Binding-site contacts:
Ligand atom O contacts residue GLU324 of chain 1.A at 2.9 Å (salt-bridge).
Ligand atom CAJ contacts residue MET839 of chain 1.A at 3.5 Å (hydrophobic).
Ligand atom CBG contacts residue ARG294 of chain 1.A at 3.3 Å.
Ligand atom OAT contacts residue HIS305 of chain 1.A at 3.0 Å (h-bond).
Ligand atom CAB contacts residue TYR385 of chain 1.A at 3.5 Å (hydrophobic).
Ligand atom FAN contacts residue THR110 of chain 1.A at 3.4 Å.
Ligand atom OAX contacts residue ALA266 of chain 1.A at 3.4 Å (h-bond).
Ligand atom NAS contacts residue GLU302 of chain 1.A at 3.0 Å (salt-bridge).
Ligand atom FAO contacts residue ALA125 of chain 1.A at 3.4 Å.
Ligand atom OAT contacts residue GLU268 of chain 1.A at 3.0 Å (salt-bridge).
Ligand atom CAK contacts residue MET839 of chain 1.A at 3.6 Å (hydrophobic).
Ligand atom CAK contacts residue GLU124 of chain 1.A at 3.3 Å.
Ligand atom C contacts residue ZN1 of chain 1.B at 2.8 Å.
Ligand atom FAN contacts residue GLU377 of chain 1.A at 3.3 Å.
Ligand atom CA contacts residue ALA266 of chain 1.A at 3.2 Å (hydrophobic).
Ligand atom CAA contacts residue TYR380 of chain 1.A at 3.5 Å (hydrophobic).
Ligand atom NAS contacts residue GLU268 of chain 1.A at 3.5 Å (salt-bridge).
Ligand atom CBG contacts residue GLY265 of chain 1.A at 3.4 Å.
Ligand atom CAH contacts residue GLU124 of chain 1.A at 3.5 Å.
Ligand atom CAD contacts residue ALA266 of chain 1.A at 3.3 Å (hydrophobic).
Ligand atom CBD contacts residue ARG294 of chain 1.A at 3.4 Å.
Ligand atom OAT contacts residue HIS301 of chain 1.A at 3.1 Å.
Ligand atom OAT contacts residue GLU302 of chain 1.A at 2.5 Å (salt-bridge).
Ligand atom FAM contacts residue GLN122 of chain 1.A at 3.3 Å.
Ligand atom FAN contacts residue GLU124 of chain 1.A at 3.5 Å.
Ligand atom OAT contacts residue ZN1 of chain 1.B at 2.2 Å.
Ligand atom FAM contacts residue THR110 of chain 1.A at 3.5 Å.
Ligand atom N contacts residue TYR385 of chain 1.A at 3.4 Å (h-bond).
Ligand atom CAI contacts residue GLU124 of chain 1.A at 3.1 Å.
Ligand atom OAX contacts residue GLY265 of chain 1.A at 2.9 Å (h-bond).
Ligand atom CAJ contacts residue GLU124 of chain 1.A at 3.0 Å.
Ligand atom FAO contacts residue GLU377 of chain 1.A at 3.5 Å.
Ligand atom CBE contacts residue ARG294 of chain 1.A at 3.5 Å.
Ligand atom NAS contacts residue ALA266 of chain 1.A at 2.9 Å (h-bond).
Ligand atom O contacts residue TYR385 of chain 1.A at 2.6 Å (h-bond).
Ligand atom O contacts residue HIS301 of chain 1.A at 3.4 Å (h-bond).
Ligand atom C contacts residue TYR385 of chain 1.A at 3.4 Å (hydrophobic).
Ligand atom NAS contacts residue ZN1 of chain 1.B at 2.9 Å.
Ligand atom O contacts residue ZN1 of chain 1.B at 2.1 Å.
Ligand atom C contacts residue ALA266 of chain 1.A at 3.6 Å (hydrophobic).

This protein binds this small molecule.
Small molecule (SMILES): O=C(N[C@@H](C(=O)NO)c1ccc(-c2cc(F)c(F)c(F)c2)cc1)C1C2CC3CC(C2)CC1C3

Sequence of chain 1.A:
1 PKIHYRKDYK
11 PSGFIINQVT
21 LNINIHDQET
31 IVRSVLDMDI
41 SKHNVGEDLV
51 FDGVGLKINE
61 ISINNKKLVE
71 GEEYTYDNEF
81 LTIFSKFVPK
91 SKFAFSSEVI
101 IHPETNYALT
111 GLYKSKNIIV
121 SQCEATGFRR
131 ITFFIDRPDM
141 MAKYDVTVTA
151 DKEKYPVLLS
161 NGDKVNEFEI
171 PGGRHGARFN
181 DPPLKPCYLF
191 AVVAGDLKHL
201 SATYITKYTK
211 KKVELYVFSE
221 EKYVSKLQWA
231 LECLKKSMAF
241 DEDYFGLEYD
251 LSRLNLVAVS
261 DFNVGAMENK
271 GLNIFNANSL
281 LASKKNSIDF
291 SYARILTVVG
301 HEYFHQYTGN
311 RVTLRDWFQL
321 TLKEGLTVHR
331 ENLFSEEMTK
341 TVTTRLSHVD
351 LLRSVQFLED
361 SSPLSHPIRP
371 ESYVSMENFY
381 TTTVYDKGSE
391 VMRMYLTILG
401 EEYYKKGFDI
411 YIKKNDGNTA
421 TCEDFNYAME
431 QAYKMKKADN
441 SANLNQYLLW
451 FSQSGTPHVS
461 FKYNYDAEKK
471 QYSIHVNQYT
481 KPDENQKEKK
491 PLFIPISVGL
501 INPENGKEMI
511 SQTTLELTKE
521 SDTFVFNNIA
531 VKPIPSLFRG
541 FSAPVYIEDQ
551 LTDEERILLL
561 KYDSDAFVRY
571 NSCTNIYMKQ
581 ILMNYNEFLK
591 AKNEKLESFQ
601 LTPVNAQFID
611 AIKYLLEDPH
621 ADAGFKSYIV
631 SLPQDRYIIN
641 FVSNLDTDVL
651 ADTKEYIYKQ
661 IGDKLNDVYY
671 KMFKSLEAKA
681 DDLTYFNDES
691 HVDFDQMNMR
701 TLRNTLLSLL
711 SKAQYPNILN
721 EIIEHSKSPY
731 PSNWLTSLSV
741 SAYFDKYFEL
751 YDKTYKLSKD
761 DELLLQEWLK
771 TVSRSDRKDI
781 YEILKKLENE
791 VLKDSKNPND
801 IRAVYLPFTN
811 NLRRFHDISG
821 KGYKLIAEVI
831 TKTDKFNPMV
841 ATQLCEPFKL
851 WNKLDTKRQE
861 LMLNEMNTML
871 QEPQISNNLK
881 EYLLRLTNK